The small molecule below binds the protein below.
Small molecule (SMILES): CC(=O)O[C@H]1C(=O)[C@@]2(C)[C@H]([C@H](OC(=O)c3ccccc3)[C@]3(O)C[C@H](OC(=O)[C@H](O)[C@@H](NC(=O)c4ccccc4)c4ccccc4)C(C)=C1C3(C)C)[C@]1(OC(C)=O)CO[C@@H]1C[C@@H]2O

Binding-site contacts:
Ligand atom C35 contacts residue ASP26 of chain 1.H at 3.2 Å.
Ligand atom O06 contacts residue LEU273 of chain 1.H at 3.3 Å.
Ligand atom C41 contacts residue VAL23 of chain 1.H at 3.7 Å (hydrophobic).
Ligand atom O03 contacts residue ARG276 of chain 1.H at 3.4 Å.
Ligand atom C37 contacts residue PRO358 of chain 1.H at 3.8 Å (hydrophobic).
Ligand atom C28 contacts residue PRO358 of chain 1.H at 3.8 Å (hydrophobic).
Ligand atom O10 contacts residue GLY360 of chain 1.H at 3.7 Å.
Ligand atom C31 contacts residue HIS227 of chain 1.H at 3.7 Å.
Ligand atom C41 contacts residue SER234 of chain 1.H at 3.6 Å.
Ligand atom C06 contacts residue LEU228 of chain 1.H at 3.7 Å (hydrophobic).
Ligand atom C32 contacts residue HIS227 of chain 1.H at 3.3 Å.
Ligand atom O05 contacts residue LEU361 of chain 1.H at 3.3 Å.
Ligand atom O12 contacts residue ARG359 of chain 1.H at 3.0 Å (salt-bridge).
Ligand atom C16 contacts residue THR274 of chain 1.H at 3.8 Å.
Ligand atom C08 contacts residue LEU215 of chain 1.H at 3.7 Å (hydrophobic).
Ligand atom C13 contacts residue HIS227 of chain 1.H at 3.7 Å.
Ligand atom O06 contacts residue PRO272 of chain 1.H at 3.8 Å.
Ligand atom C08 contacts residue LEU217 of chain 1.H at 3.6 Å (hydrophobic).
Ligand atom C34 contacts residue ASP26 of chain 1.H at 3.2 Å.
Ligand atom C27 contacts residue ARG359 of chain 1.H at 3.1 Å.
Ligand atom C06 contacts residue HIS227 of chain 1.H at 3.2 Å.
Ligand atom C40 contacts residue SER234 of chain 1.H at 3.3 Å.
Ligand atom C44 contacts residue ARG359 of chain 1.H at 3.7 Å.
Ligand atom C07 contacts residue ASP224 of chain 1.H at 3.7 Å.
Ligand atom O06 contacts residue THR274 of chain 1.H at 3.6 Å.
Ligand atom O14 contacts residue HIS227 of chain 1.H at 2.9 Å (h-bond).
Ligand atom C40 contacts residue ARG318 of chain 1.H at 3.8 Å.
Ligand atom O11 contacts residue LEU361 of chain 1.H at 3.5 Å.
Ligand atom C30 contacts residue HIS227 of chain 1.H at 3.5 Å.
Ligand atom C09 contacts residue LEU215 of chain 1.H at 3.7 Å (hydrophobic).
Ligand atom C07 contacts residue LEU228 of chain 1.H at 3.7 Å (hydrophobic).
Ligand atom C39 contacts residue PRO358 of chain 1.H at 3.8 Å (hydrophobic).
Ligand atom O13 contacts residue PRO358 of chain 1.H at 3.4 Å.
Ligand atom O07 contacts residue GLN279 of chain 1.H at 3.0 Å (h-bond).
Ligand atom O13 contacts residue ARG359 of chain 1.H at 2.8 Å (salt-bridge).
Ligand atom C28 contacts residue ARG359 of chain 1.H at 3.4 Å.
Ligand atom O08 contacts residue GLN279 of chain 1.H at 2.9 Å (h-bond).
Ligand atom O11 contacts residue ARG359 of chain 1.H at 3.8 Å.
Ligand atom C47 contacts residue ARG276 of chain 1.H at 3.6 Å.
Ligand atom C41 contacts residue GLU27 of chain 1.H at 3.3 Å.

Sequence of chain 1.H:
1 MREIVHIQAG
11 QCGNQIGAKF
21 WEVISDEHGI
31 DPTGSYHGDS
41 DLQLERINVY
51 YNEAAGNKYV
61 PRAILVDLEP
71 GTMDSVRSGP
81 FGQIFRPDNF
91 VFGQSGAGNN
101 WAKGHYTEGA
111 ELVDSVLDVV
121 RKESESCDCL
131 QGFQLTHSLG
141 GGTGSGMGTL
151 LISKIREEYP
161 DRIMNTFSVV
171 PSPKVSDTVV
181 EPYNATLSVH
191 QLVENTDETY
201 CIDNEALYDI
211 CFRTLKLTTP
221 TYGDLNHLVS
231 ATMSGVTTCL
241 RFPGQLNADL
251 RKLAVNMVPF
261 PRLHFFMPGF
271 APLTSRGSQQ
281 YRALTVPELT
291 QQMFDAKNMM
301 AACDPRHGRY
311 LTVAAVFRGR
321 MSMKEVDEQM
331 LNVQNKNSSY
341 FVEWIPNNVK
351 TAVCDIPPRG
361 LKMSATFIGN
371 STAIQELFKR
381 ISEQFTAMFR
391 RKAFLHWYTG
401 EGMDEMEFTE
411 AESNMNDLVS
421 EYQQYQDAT